Sequence of chain 1.A:
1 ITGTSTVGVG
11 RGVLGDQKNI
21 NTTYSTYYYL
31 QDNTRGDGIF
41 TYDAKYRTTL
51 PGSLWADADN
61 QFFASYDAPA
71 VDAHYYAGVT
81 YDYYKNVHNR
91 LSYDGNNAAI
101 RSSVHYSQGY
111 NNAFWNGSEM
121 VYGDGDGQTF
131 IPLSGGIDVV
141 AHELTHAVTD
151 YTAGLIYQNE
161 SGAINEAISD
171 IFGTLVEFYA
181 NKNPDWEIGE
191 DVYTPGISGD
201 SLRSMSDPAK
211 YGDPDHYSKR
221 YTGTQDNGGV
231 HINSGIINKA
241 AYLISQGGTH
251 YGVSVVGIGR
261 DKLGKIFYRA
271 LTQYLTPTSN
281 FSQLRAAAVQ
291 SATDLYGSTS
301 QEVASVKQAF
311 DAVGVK

The small molecule below binds the protein below.
Small molecule (SMILES): CCC(=O)Oc1c(C)cccc1C(=O)O

Binding-site contacts:
Ligand atom O14 contacts residue GLU143 of chain 1.A at 2.8 Å (salt-bridge).
Ligand atom C12 contacts residue HIS231 of chain 1.A at 3.9 Å.
Ligand atom C4 contacts residue HIS142 of chain 1.A at 3.8 Å.
Ligand atom O15 contacts residue HIS231 of chain 1.A at 2.7 Å (h-bond).
Ligand atom C9 contacts residue ASN112 of chain 1.A at 3.1 Å.
Ligand atom O14 contacts residue HIS146 of chain 1.A at 3.8 Å.
Ligand atom C8 contacts residue LEU133 of chain 1.A at 3.3 Å (hydrophobic).
Ligand atom C4 contacts residue GLU143 of chain 1.A at 3.5 Å.
Ligand atom C13 contacts residue GLU143 of chain 1.A at 3.8 Å.
Ligand atom O15 contacts residue GLU166 of chain 1.A at 2.9 Å (salt-bridge).
Ligand atom C5 contacts residue ILE188 of chain 1.A at 3.5 Å (hydrophobic).
Ligand atom C1 contacts residue ALA113 of chain 1.A at 3.6 Å (hydrophobic).
Ligand atom C5 contacts residue ARG203 of chain 1.A at 3.7 Å.
Ligand atom C13 contacts residue ZN1 of chain 1.E at 2.7 Å.
Ligand atom C12 contacts residue ALA113 of chain 1.A at 3.5 Å (hydrophobic).
Ligand atom O15 contacts residue TYR157 of chain 1.A at 3.4 Å (h-bond).
Ligand atom O2 contacts residue GLU143 of chain 1.A at 3.1 Å (salt-bridge).
Ligand atom O14 contacts residue ZN1 of chain 1.E at 2.6 Å.
Ligand atom C4 contacts residue VAL139 of chain 1.A at 3.9 Å (hydrophobic).
Ligand atom C8 contacts residue ALA113 of chain 1.A at 3.9 Å (hydrophobic).
Ligand atom O6 contacts residue HIS142 of chain 1.A at 3.9 Å.
Ligand atom O15 contacts residue HIS142 of chain 1.A at 3.5 Å (h-bond).
Ligand atom O2 contacts residue ALA113 of chain 1.A at 3.8 Å.
Ligand atom C10 contacts residue ASN112 of chain 1.A at 3.6 Å.
Ligand atom O6 contacts residue ARG203 of chain 1.A at 2.9 Å (salt-bridge).
Ligand atom O14 contacts residue HIS142 of chain 1.A at 3.1 Å (h-bond).
Ligand atom C5 contacts residue VAL139 of chain 1.A at 3.8 Å (hydrophobic).
Ligand atom C13 contacts residue HIS142 of chain 1.A at 3.6 Å.
Ligand atom C3 contacts residue ARG203 of chain 1.A at 4.0 Å.
Ligand atom O15 contacts residue HIS146 of chain 1.A at 3.7 Å.
Ligand atom C7 contacts residue ALA113 of chain 1.A at 3.9 Å (hydrophobic).
Ligand atom O14 contacts residue ALA113 of chain 1.A at 3.6 Å.
Ligand atom C3 contacts residue GLU143 of chain 1.A at 3.7 Å.
Ligand atom C13 contacts residue ALA113 of chain 1.A at 3.9 Å (hydrophobic).
Ligand atom C13 contacts residue HIS231 of chain 1.A at 3.7 Å.
Ligand atom C8 contacts residue ASN111 of chain 1.A at 3.9 Å.
Ligand atom C8 contacts residue ASN112 of chain 1.A at 3.9 Å.
Ligand atom C11 contacts residue HIS231 of chain 1.A at 3.7 Å.
Ligand atom C5 contacts residue HIS142 of chain 1.A at 3.7 Å.
Ligand atom O15 contacts residue ZN1 of chain 1.E at 2.1 Å.